This protein binds this small molecule.
Small molecule (SMILES): CC(=O)N[C@@H]1[C@@H](O)[C@H](O)[C@@H](CO)O[C@H]1O

Sequence of chain 1.A:
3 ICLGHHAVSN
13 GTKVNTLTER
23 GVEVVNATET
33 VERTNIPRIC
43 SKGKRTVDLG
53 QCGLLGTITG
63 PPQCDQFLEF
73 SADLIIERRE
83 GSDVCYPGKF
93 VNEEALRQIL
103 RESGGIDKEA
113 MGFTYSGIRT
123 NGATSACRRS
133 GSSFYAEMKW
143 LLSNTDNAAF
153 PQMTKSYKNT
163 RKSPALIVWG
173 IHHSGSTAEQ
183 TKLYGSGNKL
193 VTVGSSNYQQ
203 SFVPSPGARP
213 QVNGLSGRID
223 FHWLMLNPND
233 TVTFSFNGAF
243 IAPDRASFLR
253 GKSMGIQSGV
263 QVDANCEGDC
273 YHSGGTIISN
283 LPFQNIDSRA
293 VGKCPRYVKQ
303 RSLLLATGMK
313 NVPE

Binding-site contacts:
Ligand atom N2 contacts residue ASN231 of chain 1.A at 2.9 Å (h-bond).
Ligand atom C5 contacts residue ASN231 of chain 1.A at 3.6 Å.
Ligand atom O5 contacts residue ASN231 of chain 1.A at 2.4 Å (h-bond).
Ligand atom C8 contacts residue ASN231 of chain 1.A at 4.3 Å.
Ligand atom O6 contacts residue LYS160 of chain 1.A at 4.3 Å.
Ligand atom C3 contacts residue ASN231 of chain 1.A at 3.8 Å.
Ligand atom C4 contacts residue ASN231 of chain 1.A at 4.2 Å.
Ligand atom C7 contacts residue ASN231 of chain 1.A at 3.0 Å.
Ligand atom O7 contacts residue ASN231 of chain 1.A at 2.6 Å (h-bond).
Ligand atom C2 contacts residue ASN231 of chain 1.A at 2.5 Å.
Ligand atom C6 contacts residue ASN231 of chain 1.A at 4.5 Å.
Ligand atom C1 contacts residue ASN231 of chain 1.A at 1.4 Å.